Binding-site contacts:
Ligand atom C5 contacts residue ASN120 of chain 12.E at 3.9 Å.
Ligand atom O7 contacts residue TRP138 of chain 12.E at 3.8 Å.
Ligand atom C3 contacts residue ASN120 of chain 12.E at 3.9 Å.
Ligand atom C8 contacts residue GLY119 of chain 12.E at 3.9 Å.
Ligand atom O5 contacts residue ASN120 of chain 12.E at 4.0 Å.
Ligand atom C5 contacts residue ASN120 of chain 12.E at 3.6 Å.
Ligand atom C2 contacts residue ASN120 of chain 12.E at 2.6 Å.
Ligand atom N2 contacts residue TRP138 of chain 12.E at 3.7 Å.
Ligand atom C1 contacts residue ASN120 of chain 12.E at 1.4 Å.
Ligand atom N2 contacts residue ASN120 of chain 12.E at 3.0 Å (h-bond).
Ligand atom O5 contacts residue TRP138 of chain 12.E at 4.3 Å.
Ligand atom O3 contacts residue TRP138 of chain 12.E at 3.5 Å.
Ligand atom C5 contacts residue TRP138 of chain 12.E at 3.5 Å (hydrophobic).
Ligand atom C1 contacts residue TRP138 of chain 12.E at 3.9 Å (hydrophobic).
Ligand atom O5 contacts residue ASN120 of chain 12.E at 2.4 Å (h-bond).
Ligand atom C8 contacts residue TRP138 of chain 12.E at 4.0 Å (hydrophobic).
Ligand atom C7 contacts residue TRP138 of chain 12.E at 4.3 Å (hydrophobic).
Ligand atom C7 contacts residue ASN120 of chain 12.E at 3.8 Å.
Ligand atom O4 contacts residue TRP138 of chain 12.E at 3.1 Å.
Ligand atom C4 contacts residue TRP138 of chain 12.E at 3.3 Å (hydrophobic).
Ligand atom C2 contacts residue TRP138 of chain 12.E at 3.8 Å (hydrophobic).
Ligand atom C3 contacts residue TRP138 of chain 12.E at 2.9 Å (hydrophobic).
Ligand atom C6 contacts residue ASN120 of chain 12.E at 3.0 Å.
Ligand atom C4 contacts residue ASN120 of chain 12.E at 4.2 Å.
Ligand atom C8 contacts residue ASN120 of chain 12.E at 4.1 Å.
Ligand atom O7 contacts residue ASN120 of chain 12.E at 4.4 Å.

The protein below binds the small molecule below.
Small molecule (SMILES): CC(=O)N[C@H]1[C@H](O[C@H]2[C@H](O)[C@@H](NC(C)=O)CO[C@@H]2CO[C@@H]2O[C@@H](C)[C@@H](O)[C@@H](O)[C@@H]2O)O[C@H](CO)[C@@H](O[C@@H]2O[C@H](CO)[C@@H](O)[C@H](O[C@@H]3O[C@H](CO)[C@@H](O)[C@H](O)[C@@H]3O)[C@@H]2O)[C@@H]1O

Sequence of chain 12.E:
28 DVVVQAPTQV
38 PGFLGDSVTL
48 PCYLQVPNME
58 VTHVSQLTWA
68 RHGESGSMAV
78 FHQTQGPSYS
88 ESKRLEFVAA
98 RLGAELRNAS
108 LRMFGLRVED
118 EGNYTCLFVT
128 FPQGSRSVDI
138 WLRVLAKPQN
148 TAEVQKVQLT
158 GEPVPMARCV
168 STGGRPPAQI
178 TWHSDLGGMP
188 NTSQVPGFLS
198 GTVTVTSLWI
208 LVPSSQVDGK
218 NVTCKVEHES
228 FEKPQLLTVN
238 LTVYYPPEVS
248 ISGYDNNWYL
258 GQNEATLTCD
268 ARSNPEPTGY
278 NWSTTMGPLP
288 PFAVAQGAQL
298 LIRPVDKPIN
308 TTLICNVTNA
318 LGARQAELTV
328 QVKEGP